Binding-site contacts:
Ligand atom N2 contacts residue ASN788 of chain 1.A at 2.9 Å (h-bond).
Ligand atom C3 contacts residue ASN788 of chain 1.A at 3.8 Å.
Ligand atom C1 contacts residue ASN788 of chain 1.A at 1.4 Å.
Ligand atom C7 contacts residue ASN788 of chain 1.A at 3.3 Å.
Ligand atom C2 contacts residue ASN788 of chain 1.A at 2.5 Å.
Ligand atom C5 contacts residue ASN788 of chain 1.A at 3.7 Å.
Ligand atom O5 contacts residue ASN788 of chain 1.A at 2.4 Å (h-bond).
Ligand atom C8 contacts residue THR787 of chain 1.A at 4.2 Å.
Ligand atom C4 contacts residue ASN788 of chain 1.A at 4.2 Å.
Ligand atom C8 contacts residue ASN788 of chain 1.A at 3.9 Å.
Ligand atom O7 contacts residue ASN788 of chain 1.A at 3.3 Å (h-bond).

A small-molecule ligand and the protein it binds are described below.
Small molecule (SMILES): CC(=O)N[C@@H]1[C@@H](O)[C@H](O)[C@@H](CO)O[C@H]1O

Sequence of chain 1.A:
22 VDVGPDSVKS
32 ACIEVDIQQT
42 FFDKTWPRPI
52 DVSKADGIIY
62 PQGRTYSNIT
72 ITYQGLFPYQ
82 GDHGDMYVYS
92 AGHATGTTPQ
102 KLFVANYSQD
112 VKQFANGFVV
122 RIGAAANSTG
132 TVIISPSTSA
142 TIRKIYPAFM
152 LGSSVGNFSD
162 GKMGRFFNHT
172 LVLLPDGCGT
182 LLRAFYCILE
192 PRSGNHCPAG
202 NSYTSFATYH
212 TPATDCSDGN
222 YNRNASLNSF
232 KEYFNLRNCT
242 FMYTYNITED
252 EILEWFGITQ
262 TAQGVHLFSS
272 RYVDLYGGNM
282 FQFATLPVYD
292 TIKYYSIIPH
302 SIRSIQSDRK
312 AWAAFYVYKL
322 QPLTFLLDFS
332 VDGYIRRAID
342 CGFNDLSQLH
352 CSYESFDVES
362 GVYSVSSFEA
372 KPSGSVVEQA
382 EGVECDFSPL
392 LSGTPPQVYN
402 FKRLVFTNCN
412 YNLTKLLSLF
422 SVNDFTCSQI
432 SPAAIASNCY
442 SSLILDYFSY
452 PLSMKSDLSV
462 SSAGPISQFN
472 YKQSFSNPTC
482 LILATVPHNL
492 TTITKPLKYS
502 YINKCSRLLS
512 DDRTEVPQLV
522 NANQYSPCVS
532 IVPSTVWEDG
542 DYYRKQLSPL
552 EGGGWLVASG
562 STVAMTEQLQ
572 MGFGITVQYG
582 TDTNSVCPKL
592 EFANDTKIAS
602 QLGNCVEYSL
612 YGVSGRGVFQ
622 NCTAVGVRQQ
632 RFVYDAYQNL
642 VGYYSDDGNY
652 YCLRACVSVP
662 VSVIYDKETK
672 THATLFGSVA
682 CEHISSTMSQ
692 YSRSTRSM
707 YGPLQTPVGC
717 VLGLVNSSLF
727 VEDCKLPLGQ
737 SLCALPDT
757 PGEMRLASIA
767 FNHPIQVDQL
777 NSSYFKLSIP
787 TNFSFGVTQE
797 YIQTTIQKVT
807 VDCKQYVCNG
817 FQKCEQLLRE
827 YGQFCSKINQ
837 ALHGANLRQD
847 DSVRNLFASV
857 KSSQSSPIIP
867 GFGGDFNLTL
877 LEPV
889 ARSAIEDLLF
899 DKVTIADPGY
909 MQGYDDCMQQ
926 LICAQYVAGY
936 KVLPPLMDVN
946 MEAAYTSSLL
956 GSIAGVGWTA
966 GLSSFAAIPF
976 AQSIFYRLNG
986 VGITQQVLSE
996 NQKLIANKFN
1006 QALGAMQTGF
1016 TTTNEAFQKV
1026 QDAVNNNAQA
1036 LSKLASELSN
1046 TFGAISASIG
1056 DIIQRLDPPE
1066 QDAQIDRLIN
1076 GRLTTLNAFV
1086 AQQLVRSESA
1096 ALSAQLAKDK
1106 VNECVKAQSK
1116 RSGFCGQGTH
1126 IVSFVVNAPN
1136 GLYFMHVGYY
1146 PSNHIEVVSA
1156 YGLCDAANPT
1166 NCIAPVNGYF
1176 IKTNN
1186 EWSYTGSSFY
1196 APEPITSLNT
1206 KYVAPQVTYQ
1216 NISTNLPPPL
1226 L